Binding-site contacts:
Ligand atom C2 contacts residue ASN25 of chain 3.A at 2.5 Å.
Ligand atom C7 contacts residue ASN25 of chain 3.A at 3.3 Å.
Ligand atom C4 contacts residue ASN25 of chain 3.A at 4.2 Å.
Ligand atom C1 contacts residue ASN25 of chain 3.A at 1.5 Å.
Ligand atom C5 contacts residue ASN25 of chain 3.A at 3.7 Å.
Ligand atom C3 contacts residue ASN25 of chain 3.A at 3.8 Å.
Ligand atom O7 contacts residue ASN25 of chain 3.A at 3.2 Å (h-bond).
Ligand atom O5 contacts residue ASN25 of chain 3.A at 2.4 Å (h-bond).
Ligand atom C8 contacts residue LYS24 of chain 3.A at 4.4 Å.
Ligand atom N2 contacts residue ASN25 of chain 3.A at 3.0 Å (h-bond).

A protein and the small-molecule ligand that binds it are described below.
Small molecule (SMILES): CC(=O)N[C@@H]1[C@@H](O)[C@H](O)[C@@H](CO)O[C@H]1O

Sequence of chain 3.A:
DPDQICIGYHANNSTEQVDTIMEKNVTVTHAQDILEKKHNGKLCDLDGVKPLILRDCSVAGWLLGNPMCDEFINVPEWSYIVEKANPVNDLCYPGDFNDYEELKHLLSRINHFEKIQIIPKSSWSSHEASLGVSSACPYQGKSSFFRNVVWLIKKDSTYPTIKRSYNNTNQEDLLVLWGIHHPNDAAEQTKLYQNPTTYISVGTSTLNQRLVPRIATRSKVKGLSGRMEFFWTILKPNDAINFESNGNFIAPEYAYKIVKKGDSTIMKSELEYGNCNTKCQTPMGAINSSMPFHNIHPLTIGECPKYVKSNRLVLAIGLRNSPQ